Binding-site contacts:
Ligand atom O1P contacts residue ILE169 of chain 1.A at 4.1 Å.
Ligand atom O2P contacts residue GLY231 of chain 1.A at 3.3 Å (h-bond).
Ligand atom O4P contacts residue GLY231 of chain 1.A at 4.0 Å.
Ligand atom O1P contacts residue LYS11 of chain 1.A at 3.9 Å.
Ligand atom O1 contacts residue ILE169 of chain 1.A at 3.6 Å.
Ligand atom N2 contacts residue GLU164 of chain 1.A at 3.1 Å (salt-bridge).
Ligand atom O4P contacts residue GLY232 of chain 1.A at 2.9 Å (h-bond).
Ligand atom O1P contacts residue GLY170 of chain 1.A at 3.5 Å (h-bond).
Ligand atom P contacts residue GLY231 of chain 1.A at 4.2 Å.
Ligand atom O2 contacts residue LEU229 of chain 1.A at 4.2 Å.
Ligand atom O2P contacts residue GLY170 of chain 1.A at 4.4 Å.
Ligand atom O4P contacts residue GLY170 of chain 1.A at 3.2 Å.
Ligand atom O3P contacts residue ILE169 of chain 1.A at 3.4 Å.
Ligand atom P contacts residue GLY232 of chain 1.A at 3.2 Å.
Ligand atom O3P contacts residue GLY170 of chain 1.A at 2.1 Å (h-bond).
Ligand atom O2 contacts residue GLU164 of chain 1.A at 3.2 Å (salt-bridge).
Ligand atom O3P contacts residue GLY209 of chain 1.A at 4.2 Å.
Ligand atom C2 contacts residue GLY231 of chain 1.A at 3.4 Å.
Ligand atom O2 contacts residue ASN9 of chain 1.A at 3.5 Å (h-bond).
Ligand atom C1 contacts residue LYS11 of chain 1.A at 3.5 Å.
Ligand atom O3P contacts residue ALA168 of chain 1.A at 3.6 Å.
Ligand atom C1 contacts residue GLY231 of chain 1.A at 3.7 Å.
Ligand atom C1 contacts residue ILE169 of chain 1.A at 4.3 Å (hydrophobic).
Ligand atom O1P contacts residue GLY232 of chain 1.A at 3.8 Å.
Ligand atom C1 contacts residue GLU164 of chain 1.A at 4.0 Å.
Ligand atom O1 contacts residue GLN94 of chain 1.A at 3.8 Å.
Ligand atom O3P contacts residue SER210 of chain 1.A at 3.2 Å (h-bond).
Ligand atom O1P contacts residue GLY231 of chain 1.A at 3.9 Å.
Ligand atom O2 contacts residue GLN94 of chain 1.A at 4.2 Å.
Ligand atom P contacts residue GLY170 of chain 1.A at 3.1 Å.
Ligand atom P contacts residue SER210 of chain 1.A at 4.2 Å.
Ligand atom N2 contacts residue GLY231 of chain 1.A at 3.7 Å.
Ligand atom O2P contacts residue GLY232 of chain 1.A at 2.7 Å (h-bond).
Ligand atom O3P contacts residue THR171 of chain 1.A at 4.0 Å.
Ligand atom C2 contacts residue LYS11 of chain 1.A at 4.2 Å.
Ligand atom N2 contacts residue LYS11 of chain 1.A at 4.3 Å.
Ligand atom O1 contacts residue LYS11 of chain 1.A at 2.8 Å.
Ligand atom C2 contacts residue GLY232 of chain 1.A at 4.1 Å.
Ligand atom O2P contacts residue SER210 of chain 1.A at 4.0 Å.
Ligand atom N2 contacts residue LEU229 of chain 1.A at 4.2 Å.

Sequence of chain 1.A:
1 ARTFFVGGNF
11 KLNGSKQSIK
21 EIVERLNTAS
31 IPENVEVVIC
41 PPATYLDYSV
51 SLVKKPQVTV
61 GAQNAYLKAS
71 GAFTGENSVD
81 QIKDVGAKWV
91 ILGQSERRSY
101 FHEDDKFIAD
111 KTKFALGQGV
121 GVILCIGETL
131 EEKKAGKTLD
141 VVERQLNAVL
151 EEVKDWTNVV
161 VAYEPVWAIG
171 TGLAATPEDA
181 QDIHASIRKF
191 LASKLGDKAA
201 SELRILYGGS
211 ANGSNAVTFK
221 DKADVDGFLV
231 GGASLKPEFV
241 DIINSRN

The small molecule below binds the protein below.
Small molecule (SMILES): O=C(COP(=O)(O)O)NO